The small molecule below binds the protein below.
Small molecule (SMILES): O=P(O)(O)OC[C@H]1O[C@H](O[P](=O)(O)OP(=O)(O)O)[C@H](O)[C@@H]1O

Binding-site contacts:
Ligand atom PB contacts residue ASP131 of chain 1.A at 3.2 Å.
Ligand atom O2P contacts residue ASP134 of chain 1.A at 3.3 Å (salt-bridge).
Ligand atom C2 contacts residue ILE132 of chain 1.A at 3.5 Å (hydrophobic).
Ligand atom C5 contacts residue THR138 of chain 1.A at 3.1 Å.
Ligand atom O2B contacts residue GLY67 of chain 1.A at 2.9 Å (h-bond).
Ligand atom P contacts residue THR135 of chain 1.A at 3.0 Å.
Ligand atom O2A contacts residue ALA65 of chain 1.A at 3.1 Å (h-bond).
Ligand atom O3 contacts residue MG1 of chain 1.C at 2.2 Å.
Ligand atom C3 contacts residue ILE132 of chain 1.A at 3.3 Å (hydrophobic).
Ligand atom O3P contacts residue THR138 of chain 1.A at 2.8 Å (h-bond).
Ligand atom O2P contacts residue THR135 of chain 1.A at 2.7 Å (h-bond).
Ligand atom PA contacts residue SER100 of chain 1.A at 3.0 Å.
Ligand atom O2P contacts residue GLY136 of chain 1.A at 2.7 Å (h-bond).
Ligand atom O5 contacts residue THR138 of chain 1.A at 2.9 Å (h-bond).
Ligand atom O2B contacts residue ASP131 of chain 1.A at 2.4 Å (salt-bridge).
Ligand atom O2A contacts residue SER100 of chain 1.A at 2.2 Å (h-bond).
Ligand atom C3 contacts residue GLU130 of chain 1.A at 2.6 Å.
Ligand atom C2 contacts residue MG1 of chain 1.C at 2.8 Å.
Ligand atom PA contacts residue ALA65 of chain 1.A at 3.2 Å.
Ligand atom O3B contacts residue LEU64 of chain 1.A at 2.5 Å.
Ligand atom O2B contacts residue ALA65 of chain 1.A at 2.7 Å (h-bond).
Ligand atom O1P contacts residue THR135 of chain 1.A at 2.6 Å (h-bond).
Ligand atom PB contacts residue ALA65 of chain 1.A at 2.3 Å.
Ligand atom O3A contacts residue ALA65 of chain 1.A at 2.3 Å (h-bond).
Ligand atom O3P contacts residue GLY136 of chain 1.A at 3.3 Å (h-bond).
Ligand atom O3P contacts residue THR135 of chain 1.A at 2.9 Å (h-bond).
Ligand atom O3P contacts residue LYS137 of chain 1.A at 2.7 Å (salt-bridge).
Ligand atom P contacts residue GLY136 of chain 1.A at 3.5 Å.
Ligand atom PB contacts residue LEU64 of chain 1.A at 3.5 Å.
Ligand atom O1B contacts residue MG1 of chain 1.C at 2.5 Å.
Ligand atom O3B contacts residue ALA65 of chain 1.A at 2.5 Å (h-bond).
Ligand atom O1A contacts residue SER100 of chain 1.A at 2.7 Å.
Ligand atom O1P contacts residue TYR101 of chain 1.A at 2.5 Å (h-bond).
Ligand atom O3B contacts residue GLY66 of chain 1.A at 3.3 Å (h-bond).
Ligand atom C3 contacts residue MG1 of chain 1.C at 2.8 Å.
Ligand atom O1B contacts residue ASP131 of chain 1.A at 2.6 Å (salt-bridge).
Ligand atom O2 contacts residue MG1 of chain 1.C at 2.0 Å.
Ligand atom O3 contacts residue GLU130 of chain 1.A at 2.3 Å (salt-bridge).
Ligand atom O3B contacts residue GLY67 of chain 1.A at 3.5 Å (h-bond).
Ligand atom O2 contacts residue ASP131 of chain 1.A at 2.9 Å (salt-bridge).

Sequence of chain 1.A:
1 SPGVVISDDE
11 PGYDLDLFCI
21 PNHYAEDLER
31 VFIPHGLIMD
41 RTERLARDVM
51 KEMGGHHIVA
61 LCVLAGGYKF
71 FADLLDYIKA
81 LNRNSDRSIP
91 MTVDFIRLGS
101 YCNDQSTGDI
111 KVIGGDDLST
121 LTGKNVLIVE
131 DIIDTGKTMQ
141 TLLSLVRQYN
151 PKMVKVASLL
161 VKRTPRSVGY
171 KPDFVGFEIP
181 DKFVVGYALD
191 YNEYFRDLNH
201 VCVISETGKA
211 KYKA